Binding-site contacts:
Ligand atom CB contacts residue SER182 of chain 2.B at 2.7 Å.
Ligand atom CT contacts residue ASN202 of chain 2.B at 2.9 Å.
Ligand atom OT2 contacts residue ARG201 of chain 2.B at 3.7 Å.
Ligand atom CA contacts residue SER197 of chain 2.B at 3.6 Å.
Ligand atom CA contacts residue SER197 of chain 2.B at 3.9 Å.
Ligand atom C contacts residue VAL199 of chain 2.B at 3.3 Å (hydrophobic).
Ligand atom OT1 contacts residue ARG201 of chain 2.B at 1.7 Å.
Ligand atom C4 contacts residue ARG201 of chain 2.B at 2.9 Å.
Ligand atom O contacts residue HIS45 of chain 2.B at 3.8 Å.
Ligand atom N contacts residue TYR198 of chain 2.B at 3.6 Å.
Ligand atom C contacts residue HIS45 of chain 2.B at 3.4 Å.
Ligand atom O contacts residue TYR198 of chain 2.B at 3.4 Å.
Ligand atom C contacts residue SER182 of chain 2.B at 4.0 Å.
Ligand atom OT1 contacts residue LEU200 of chain 2.B at 3.9 Å.
Ligand atom C contacts residue TYR198 of chain 2.B at 3.6 Å (hydrophobic).
Ligand atom O contacts residue VAL199 of chain 2.B at 2.9 Å (h-bond).
Ligand atom N contacts residue SER182 of chain 2.B at 2.9 Å (h-bond).
Ligand atom CA contacts residue VAL199 of chain 2.B at 3.4 Å (hydrophobic).
Ligand atom CA contacts residue HIS45 of chain 2.B at 3.6 Å.
Ligand atom C contacts residue SER197 of chain 2.B at 3.8 Å.
Ligand atom CB contacts residue TYR178 of chain 2.B at 3.7 Å (hydrophobic).
Ligand atom OT2 contacts residue ASN202 of chain 2.B at 4.0 Å.
Ligand atom CA contacts residue TYR198 of chain 2.B at 3.5 Å (hydrophobic).
Ligand atom C1 contacts residue HIS45 of chain 2.B at 1.5 Å.
Ligand atom O contacts residue SER182 of chain 2.B at 2.2 Å (h-bond).
Ligand atom O contacts residue GLY180 of chain 2.B at 3.2 Å (h-bond).
Ligand atom N contacts residue HIS45 of chain 2.B at 3.4 Å (h-bond).
Ligand atom O1 contacts residue ARG201 of chain 2.B at 3.6 Å.
Ligand atom C contacts residue SER182 of chain 2.B at 1.3 Å.
Ligand atom CA contacts residue SER182 of chain 2.B at 2.2 Å.
Ligand atom C1 contacts residue SER182 of chain 2.B at 2.3 Å.
Ligand atom CT contacts residue ARG201 of chain 2.B at 3.2 Å.
Ligand atom N contacts residue VAL199 of chain 2.B at 2.4 Å (h-bond).
Ligand atom CB contacts residue VAL199 of chain 2.B at 3.3 Å (hydrophobic).
Ligand atom C3 contacts residue ARG201 of chain 2.B at 3.8 Å.
Ligand atom CB contacts residue HIS45 of chain 2.B at 3.9 Å.
Ligand atom N contacts residue SER197 of chain 2.B at 3.0 Å (h-bond).
Ligand atom OT1 contacts residue ASN202 of chain 2.B at 3.7 Å.
Ligand atom CB contacts residue PHE157 of chain 2.B at 4.0 Å (hydrophobic).
Ligand atom C contacts residue HIS45 of chain 2.B at 2.7 Å.

Sequence of chain 2.B:
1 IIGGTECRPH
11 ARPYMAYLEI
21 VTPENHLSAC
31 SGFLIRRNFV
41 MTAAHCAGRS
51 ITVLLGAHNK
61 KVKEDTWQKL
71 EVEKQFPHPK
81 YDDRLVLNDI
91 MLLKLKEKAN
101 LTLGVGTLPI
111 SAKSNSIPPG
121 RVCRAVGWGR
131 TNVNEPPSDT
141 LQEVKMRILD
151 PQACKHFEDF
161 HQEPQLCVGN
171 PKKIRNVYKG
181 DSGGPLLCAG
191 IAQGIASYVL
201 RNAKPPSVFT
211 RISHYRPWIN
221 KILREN

The protein below binds the small molecule below.
Small molecule (SMILES): COC(=O)CCC(=O)N[C@@H](C)C(=O)N[C@@H](C)C(=O)N1CCC[C@H]1C(=O)N[C@@H](C)[C@@H](C)O